Sequence of chain 1.G:
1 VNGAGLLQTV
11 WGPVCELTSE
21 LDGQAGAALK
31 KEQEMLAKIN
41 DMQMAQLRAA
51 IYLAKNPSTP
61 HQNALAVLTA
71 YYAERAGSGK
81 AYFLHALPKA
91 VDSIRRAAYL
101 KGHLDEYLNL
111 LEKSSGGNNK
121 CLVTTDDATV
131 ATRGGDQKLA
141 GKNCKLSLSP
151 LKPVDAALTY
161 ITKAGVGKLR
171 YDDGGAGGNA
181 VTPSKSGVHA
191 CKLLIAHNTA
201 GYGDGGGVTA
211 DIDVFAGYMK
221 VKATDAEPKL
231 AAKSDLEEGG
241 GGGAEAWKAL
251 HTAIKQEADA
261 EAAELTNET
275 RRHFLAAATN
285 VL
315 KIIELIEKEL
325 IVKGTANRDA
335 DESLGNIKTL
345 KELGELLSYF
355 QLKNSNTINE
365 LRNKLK

Binding-site contacts:
Ligand atom O2 contacts residue ASN340 of chain 1.G at 2.8 Å (h-bond).
Ligand atom C4 contacts residue NAG1 of chain 1.KA at 4.2 Å.
Ligand atom O2 contacts residue GLY339 of chain 1.G at 3.2 Å (h-bond).
Ligand atom C6 contacts residue MAN1 of chain 1.NA at 2.4 Å.
Ligand atom O2 contacts residue NAG1 of chain 1.KA at 2.8 Å (h-bond).
Ligand atom C2 contacts residue MAN1 of chain 1.MA at 3.4 Å.
Ligand atom C2 contacts residue GLY339 of chain 1.G at 3.4 Å.
Ligand atom O4 contacts residue MAN1 of chain 1.MA at 3.4 Å.
Ligand atom C3 contacts residue MAN1 of chain 1.MA at 2.3 Å.
Ligand atom C3 contacts residue NAG1 of chain 1.KA at 3.8 Å.
Ligand atom O5 contacts residue MAN1 of chain 1.NA at 4.2 Å.
Ligand atom C6 contacts residue LYS342 of chain 1.G at 4.4 Å.
Ligand atom C1 contacts residue LYS342 of chain 1.G at 4.1 Å.
Ligand atom O3 contacts residue ASN340 of chain 1.G at 3.2 Å (h-bond).
Ligand atom C3 contacts residue ASN340 of chain 1.G at 4.0 Å.
Ligand atom C4 contacts residue MAN1 of chain 1.MA at 3.4 Å.
Ligand atom C4 contacts residue MAN1 of chain 1.NA at 3.9 Å.
Ligand atom C1 contacts residue NAG1 of chain 1.KA at 1.4 Å.
Ligand atom O5 contacts residue NAG1 of chain 1.KA at 2.4 Å (h-bond).
Ligand atom O6 contacts residue LYS342 of chain 1.G at 3.4 Å (salt-bridge).
Ligand atom C6 contacts residue NAG1 of chain 1.KA at 4.0 Å.
Ligand atom O3 contacts residue MAN1 of chain 1.MA at 1.4 Å.
Ligand atom C2 contacts residue LYS342 of chain 1.G at 4.2 Å.
Ligand atom O6 contacts residue NAG1 of chain 1.KA at 4.5 Å.
Ligand atom C5 contacts residue LYS342 of chain 1.G at 4.4 Å.
Ligand atom O2 contacts residue MAN1 of chain 1.MA at 4.0 Å.
Ligand atom O4 contacts residue MAN1 of chain 1.NA at 3.5 Å.
Ligand atom C2 contacts residue NAG1 of chain 1.KA at 2.4 Å.
Ligand atom O5 contacts residue LYS342 of chain 1.G at 3.5 Å (salt-bridge).
Ligand atom C5 contacts residue NAG1 of chain 1.KA at 3.7 Å.
Ligand atom C5 contacts residue MAN1 of chain 1.NA at 3.6 Å.
Ligand atom C2 contacts residue ASN340 of chain 1.G at 3.5 Å.
Ligand atom O2 contacts residue LYS342 of chain 1.G at 3.2 Å (salt-bridge).
Ligand atom C1 contacts residue GLY339 of chain 1.G at 3.8 Å.
Ligand atom O6 contacts residue MAN1 of chain 1.NA at 1.4 Å.

The small molecule below binds the protein below.
Small molecule (SMILES): OC[C@H]1O[C@@H](O)[C@@H](O)[C@@H](O)[C@@H]1O